Sequence of chain 1.B:
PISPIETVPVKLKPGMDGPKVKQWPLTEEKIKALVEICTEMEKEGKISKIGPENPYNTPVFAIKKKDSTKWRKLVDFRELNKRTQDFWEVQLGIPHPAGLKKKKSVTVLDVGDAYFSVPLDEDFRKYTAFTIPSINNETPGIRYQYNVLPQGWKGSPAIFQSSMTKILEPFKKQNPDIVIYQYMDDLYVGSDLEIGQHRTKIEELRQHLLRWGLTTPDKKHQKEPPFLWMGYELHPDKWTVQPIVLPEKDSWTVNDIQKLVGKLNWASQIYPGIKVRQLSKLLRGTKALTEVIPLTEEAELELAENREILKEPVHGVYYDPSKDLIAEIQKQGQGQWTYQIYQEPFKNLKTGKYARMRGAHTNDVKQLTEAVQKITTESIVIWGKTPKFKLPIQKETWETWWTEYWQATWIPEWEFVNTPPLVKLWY

Binding-site contacts:
Ligand atom C2 contacts residue TYR181 of chain 1.A at 3.6 Å (hydrophobic).
Ligand atom N3 contacts residue LEU100 of chain 1.A at 3.9 Å.
Ligand atom C14 contacts residue VAL106 of chain 1.A at 3.7 Å (hydrophobic).
Ligand atom C13 contacts residue TYR318 of chain 1.A at 3.8 Å (hydrophobic).
Ligand atom N7 contacts residue TYR181 of chain 1.A at 3.8 Å.
Ligand atom C6 contacts residue TYR181 of chain 1.A at 3.4 Å (hydrophobic).
Ligand atom C1 contacts residue TYR181 of chain 1.A at 3.4 Å (hydrophobic).
Ligand atom C21 contacts residue TYR181 of chain 1.A at 3.8 Å (hydrophobic).
Ligand atom C21 contacts residue PRO95 of chain 1.A at 3.7 Å (hydrophobic).
Ligand atom C12 contacts residue TYR318 of chain 1.A at 3.6 Å (hydrophobic).
Ligand atom C17 contacts residue VAL106 of chain 1.A at 3.6 Å (hydrophobic).
Ligand atom N5 contacts residue LEU100 of chain 1.A at 3.9 Å.
Ligand atom C21 contacts residue LEU100 of chain 1.A at 3.4 Å (hydrophobic).
Ligand atom N6 contacts residue PHE227 of chain 1.A at 3.1 Å.
Ligand atom C4 contacts residue TYR181 of chain 1.A at 3.6 Å (hydrophobic).
Ligand atom C5 contacts residue TYR188 of chain 1.A at 3.3 Å (hydrophobic).
Ligand atom C61 contacts residue TYR181 of chain 1.A at 3.9 Å (hydrophobic).
Ligand atom C9 contacts residue LYS101 of chain 1.A at 3.3 Å.
Ligand atom C3 contacts residue TYR181 of chain 1.A at 3.6 Å (hydrophobic).
Ligand atom C61 contacts residue VAL179 of chain 1.A at 3.5 Å (hydrophobic).
Ligand atom N5 contacts residue LYS103 of chain 1.A at 3.8 Å.
Ligand atom C13 contacts residue HIS235 of chain 1.A at 3.8 Å.
Ligand atom C13 contacts residue VAL106 of chain 1.A at 3.8 Å (hydrophobic).
Ligand atom C8 contacts residue LEU100 of chain 1.A at 3.5 Å (hydrophobic).
Ligand atom C41 contacts residue TYR188 of chain 1.A at 3.3 Å (hydrophobic).
Ligand atom C17 contacts residue LEU234 of chain 1.A at 3.8 Å (hydrophobic).
Ligand atom C10 contacts residue VAL179 of chain 1.A at 3.9 Å (hydrophobic).
Ligand atom C61 contacts residue TYR188 of chain 1.A at 3.9 Å (hydrophobic).
Ligand atom C5 contacts residue TYR181 of chain 1.A at 3.9 Å (hydrophobic).
Ligand atom N6 contacts residue LEU234 of chain 1.A at 3.5 Å (h-bond).
Ligand atom C9 contacts residue LEU100 of chain 1.A at 3.4 Å (hydrophobic).
Ligand atom C11 contacts residue LYS101 of chain 1.A at 3.7 Å.
Ligand atom N6 contacts residue VAL106 of chain 1.A at 3.9 Å.
Ligand atom N5 contacts residue LYS101 of chain 1.A at 2.7 Å (salt-bridge).
Ligand atom C10 contacts residue LYS101 of chain 1.A at 3.8 Å.
Ligand atom N3 contacts residue LYS101 of chain 1.A at 3.2 Å (salt-bridge).
Ligand atom C16 contacts residue LEU100 of chain 1.A at 3.8 Å (hydrophobic).
Ligand atom N3 contacts residue LYS103 of chain 1.A at 3.8 Å.
Ligand atom N1 contacts residue LEU100 of chain 1.A at 3.2 Å.
Ligand atom C12 contacts residue LYS101 of chain 1.A at 3.9 Å.

The protein below binds the small molecule below.
Small molecule (SMILES): Cc1cc(C)c(Nc2ccnc(Nc3ccc(C#N)cc3)n2)c(C)c1

Sequence of chain 1.A:
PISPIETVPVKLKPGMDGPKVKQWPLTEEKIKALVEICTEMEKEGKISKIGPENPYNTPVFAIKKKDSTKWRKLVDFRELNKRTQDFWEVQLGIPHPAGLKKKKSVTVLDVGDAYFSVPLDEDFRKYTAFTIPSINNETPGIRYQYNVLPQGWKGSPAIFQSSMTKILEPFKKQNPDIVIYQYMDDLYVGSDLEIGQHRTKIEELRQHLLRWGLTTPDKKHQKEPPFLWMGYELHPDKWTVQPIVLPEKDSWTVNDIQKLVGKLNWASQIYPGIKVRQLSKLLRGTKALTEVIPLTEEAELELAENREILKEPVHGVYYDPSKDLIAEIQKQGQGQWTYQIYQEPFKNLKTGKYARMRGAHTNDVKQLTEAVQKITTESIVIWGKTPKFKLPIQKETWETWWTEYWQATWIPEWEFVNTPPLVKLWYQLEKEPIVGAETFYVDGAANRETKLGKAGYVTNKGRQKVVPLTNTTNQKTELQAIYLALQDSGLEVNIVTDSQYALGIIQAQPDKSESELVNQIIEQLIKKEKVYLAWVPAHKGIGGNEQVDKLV